Sequence of chain 1.D:
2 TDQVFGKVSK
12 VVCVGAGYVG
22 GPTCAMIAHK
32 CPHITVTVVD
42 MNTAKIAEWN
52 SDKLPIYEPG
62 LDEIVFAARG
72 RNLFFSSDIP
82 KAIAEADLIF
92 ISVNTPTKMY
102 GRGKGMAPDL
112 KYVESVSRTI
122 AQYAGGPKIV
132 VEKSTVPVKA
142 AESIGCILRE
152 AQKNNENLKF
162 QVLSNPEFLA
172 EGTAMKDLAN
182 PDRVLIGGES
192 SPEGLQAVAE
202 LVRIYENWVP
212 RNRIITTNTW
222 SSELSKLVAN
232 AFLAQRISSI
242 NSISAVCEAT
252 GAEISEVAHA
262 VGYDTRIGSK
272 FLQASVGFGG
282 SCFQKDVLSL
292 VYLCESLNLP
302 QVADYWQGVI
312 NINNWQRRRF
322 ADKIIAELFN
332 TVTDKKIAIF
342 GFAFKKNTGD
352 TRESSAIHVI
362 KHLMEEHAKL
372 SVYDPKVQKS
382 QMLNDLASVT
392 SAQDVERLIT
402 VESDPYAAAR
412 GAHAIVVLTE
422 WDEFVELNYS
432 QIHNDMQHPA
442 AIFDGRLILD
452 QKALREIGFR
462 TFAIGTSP

Binding-site contacts:
Ligand atom O2B contacts residue GLU172 of chain 1.C at 2.9 Å (salt-bridge).
Ligand atom O2A contacts residue PHE284 of chain 1.C at 3.3 Å.
Ligand atom C5' contacts residue CYS283 of chain 1.C at 3.5 Å (hydrophobic).
Ligand atom O2B contacts residue PHE345 of chain 1.C at 3.5 Å.
Ligand atom O3D contacts residue PHE345 of chain 1.C at 2.7 Å (h-bond).
Ligand atom O2A contacts residue PHE272 of chain 1.C at 3.2 Å.
Ligand atom O5' contacts residue CYS283 of chain 1.C at 3.2 Å.
Ligand atom N3 contacts residue GLN274 of chain 1.C at 2.9 Å (h-bond).
Ligand atom O4 contacts residue LEU273 of chain 1.C at 3.5 Å (h-bond).
Ligand atom C3D contacts residue PHE345 of chain 1.C at 3.5 Å (hydrophobic).
Ligand atom O4 contacts residue GLN274 of chain 1.C at 3.0 Å (h-bond).
Ligand atom O3A contacts residue LYS346 of chain 1.C at 3.5 Å.
Ligand atom O2 contacts residue SER276 of chain 1.C at 2.7 Å (h-bond).
Ligand atom O2' contacts residue ARG267 of chain 1.D at 2.7 Å (salt-bridge).
Ligand atom C3' contacts residue PHE169 of chain 1.C at 3.4 Å (hydrophobic).
Ligand atom N1 contacts residue ILE238 of chain 1.C at 3.4 Å.
Ligand atom C4D contacts residue GLY280 of chain 1.C at 3.5 Å.
Ligand atom O4' contacts residue PHE169 of chain 1.C at 3.3 Å.
Ligand atom O3B contacts residue ALA171 of chain 1.C at 3.4 Å.
Ligand atom O2D contacts residue ARG447 of chain 1.C at 2.7 Å (salt-bridge).
Ligand atom O2B contacts residue ALA171 of chain 1.C at 3.6 Å.
Ligand atom C4' contacts residue LEU170 of chain 1.C at 3.6 Å (hydrophobic).
Ligand atom O4' contacts residue GLU168 of chain 1.C at 3.1 Å (salt-bridge).
Ligand atom O4D contacts residue ILE238 of chain 1.C at 3.4 Å.
Ligand atom O1A contacts residue LYS346 of chain 1.C at 2.7 Å (salt-bridge).
Ligand atom O4D contacts residue PHE279 of chain 1.C at 3.4 Å.
Ligand atom O4' contacts residue LEU170 of chain 1.C at 3.1 Å (h-bond).
Ligand atom C3' contacts residue LEU170 of chain 1.C at 3.5 Å (hydrophobic).
Ligand atom C4 contacts residue GLN274 of chain 1.C at 3.6 Å.
Ligand atom O2D contacts residue PHE345 of chain 1.C at 3.5 Å (h-bond).
Ligand atom O3D contacts residue GLY280 of chain 1.C at 3.0 Å (h-bond).
Ligand atom C6 contacts residue ILE238 of chain 1.C at 3.6 Å (hydrophobic).
Ligand atom O4 contacts residue PHE272 of chain 1.C at 3.3 Å.
Ligand atom O2' contacts residue ALA171 of chain 1.C at 3.6 Å.
Ligand atom O3' contacts residue PHE169 of chain 1.C at 2.9 Å (h-bond).
Ligand atom O1B contacts residue PHE345 of chain 1.C at 3.6 Å.
Ligand atom O4' contacts residue LYS227 of chain 1.C at 2.8 Å (salt-bridge).
Ligand atom C5' contacts residue LEU170 of chain 1.C at 3.6 Å (hydrophobic).
Ligand atom C4' contacts residue LYS227 of chain 1.C at 3.5 Å.
Ligand atom O3' contacts residue ARG267 of chain 1.D at 2.9 Å (salt-bridge).

Sequence of chain 1.C:
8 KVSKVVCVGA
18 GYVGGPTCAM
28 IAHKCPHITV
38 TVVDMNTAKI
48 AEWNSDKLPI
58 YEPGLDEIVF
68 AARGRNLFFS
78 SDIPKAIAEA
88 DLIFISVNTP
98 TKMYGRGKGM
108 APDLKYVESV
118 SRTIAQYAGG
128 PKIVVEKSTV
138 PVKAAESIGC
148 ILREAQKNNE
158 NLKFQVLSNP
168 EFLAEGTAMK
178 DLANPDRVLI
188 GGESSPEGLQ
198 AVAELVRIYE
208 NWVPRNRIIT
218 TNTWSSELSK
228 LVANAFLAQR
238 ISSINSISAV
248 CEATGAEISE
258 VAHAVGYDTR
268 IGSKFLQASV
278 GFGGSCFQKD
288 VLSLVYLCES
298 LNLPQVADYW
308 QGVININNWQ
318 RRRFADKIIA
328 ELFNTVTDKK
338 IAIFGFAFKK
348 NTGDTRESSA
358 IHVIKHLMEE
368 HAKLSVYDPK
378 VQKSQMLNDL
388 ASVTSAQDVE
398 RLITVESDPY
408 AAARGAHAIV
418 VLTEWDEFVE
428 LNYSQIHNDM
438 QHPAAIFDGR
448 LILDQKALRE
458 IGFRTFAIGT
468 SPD

This protein binds this small molecule.
Small molecule (SMILES): O=c1ccn([C@@H]2O[C@H](CO[P](=O)(O)O[P](=O)(O)O[C@H]3OC[C@@H](O)[C@H](O)[C@H]3O)[C@@H](O)[C@H]2O)c(=O)[nH]1